Sequence of chain 1.I:
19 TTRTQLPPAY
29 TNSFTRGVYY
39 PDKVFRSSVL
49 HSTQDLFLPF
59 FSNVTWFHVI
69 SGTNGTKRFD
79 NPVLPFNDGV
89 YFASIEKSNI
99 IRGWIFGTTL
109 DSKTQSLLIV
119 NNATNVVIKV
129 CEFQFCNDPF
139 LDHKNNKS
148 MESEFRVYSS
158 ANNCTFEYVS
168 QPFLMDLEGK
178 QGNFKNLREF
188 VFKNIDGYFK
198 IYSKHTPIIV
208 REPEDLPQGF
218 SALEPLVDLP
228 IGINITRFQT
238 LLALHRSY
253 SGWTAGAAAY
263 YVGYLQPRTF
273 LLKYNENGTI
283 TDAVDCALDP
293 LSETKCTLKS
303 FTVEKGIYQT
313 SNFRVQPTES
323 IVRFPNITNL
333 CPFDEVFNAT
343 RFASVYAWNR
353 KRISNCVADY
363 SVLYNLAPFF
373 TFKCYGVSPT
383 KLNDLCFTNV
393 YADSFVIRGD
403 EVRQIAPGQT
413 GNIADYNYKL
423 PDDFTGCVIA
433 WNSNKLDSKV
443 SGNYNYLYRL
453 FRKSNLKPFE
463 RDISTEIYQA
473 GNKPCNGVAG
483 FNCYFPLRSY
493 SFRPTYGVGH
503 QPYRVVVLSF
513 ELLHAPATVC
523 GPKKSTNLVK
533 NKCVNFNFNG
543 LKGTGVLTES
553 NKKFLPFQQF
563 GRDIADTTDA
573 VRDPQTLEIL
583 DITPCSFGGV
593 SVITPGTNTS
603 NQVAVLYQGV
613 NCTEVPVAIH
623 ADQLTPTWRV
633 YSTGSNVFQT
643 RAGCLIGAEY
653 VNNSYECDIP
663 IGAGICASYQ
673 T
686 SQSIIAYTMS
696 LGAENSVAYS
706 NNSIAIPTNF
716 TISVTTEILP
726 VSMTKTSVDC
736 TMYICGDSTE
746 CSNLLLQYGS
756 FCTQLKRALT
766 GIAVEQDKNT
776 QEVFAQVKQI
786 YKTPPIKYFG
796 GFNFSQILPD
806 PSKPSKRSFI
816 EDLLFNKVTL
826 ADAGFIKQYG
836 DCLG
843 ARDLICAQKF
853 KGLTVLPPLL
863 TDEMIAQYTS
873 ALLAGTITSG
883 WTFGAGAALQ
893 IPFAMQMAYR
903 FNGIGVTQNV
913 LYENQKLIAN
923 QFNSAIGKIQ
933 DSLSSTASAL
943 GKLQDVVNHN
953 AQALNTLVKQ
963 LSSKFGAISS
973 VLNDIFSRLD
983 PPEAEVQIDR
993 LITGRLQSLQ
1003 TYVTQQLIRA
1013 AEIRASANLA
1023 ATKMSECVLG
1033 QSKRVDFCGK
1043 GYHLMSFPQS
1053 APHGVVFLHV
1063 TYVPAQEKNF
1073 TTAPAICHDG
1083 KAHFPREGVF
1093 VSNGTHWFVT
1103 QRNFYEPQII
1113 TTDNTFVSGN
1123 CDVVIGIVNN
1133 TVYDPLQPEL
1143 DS

A small-molecule ligand and the protein it binds are described below.
Small molecule (SMILES): CC(=O)N[C@@H]1[C@@H](O)[C@H](O)[C@@H](CO)O[C@H]1O

Binding-site contacts:
Ligand atom O7 contacts residue TYR652 of chain 1.I at 3.5 Å.
Ligand atom C3 contacts residue ASN654 of chain 1.I at 3.9 Å.
Ligand atom O7 contacts residue ASN654 of chain 1.I at 3.7 Å.
Ligand atom C8 contacts residue TYR652 of chain 1.I at 4.2 Å (hydrophobic).
Ligand atom C1 contacts residue ASN654 of chain 1.I at 1.4 Å.
Ligand atom N2 contacts residue ASN654 of chain 1.I at 2.5 Å (h-bond).
Ligand atom C8 contacts residue ASN654 of chain 1.I at 3.5 Å.
Ligand atom C7 contacts residue ASN654 of chain 1.I at 3.0 Å.
Ligand atom C4 contacts residue ASN654 of chain 1.I at 4.3 Å.
Ligand atom C7 contacts residue TYR652 of chain 1.I at 4.0 Å (hydrophobic).
Ligand atom C2 contacts residue ASN654 of chain 1.I at 2.6 Å.
Ligand atom O5 contacts residue ASN654 of chain 1.I at 2.4 Å (h-bond).
Ligand atom C5 contacts residue ASN654 of chain 1.I at 3.6 Å.